Binding-site contacts:
Ligand atom O1B contacts residue ARG337 of chain 3.A at 2.8 Å (salt-bridge).
Ligand atom O3C contacts residue ARG273 of chain 3.A at 3.3 Å (salt-bridge).
Ligand atom O2A contacts residue ALA249 of chain 3.A at 2.8 Å (h-bond).
Ligand atom O2C contacts residue ARG337 of chain 3.A at 3.4 Å.
Ligand atom C3' contacts residue TYR192 of chain 3.A at 3.5 Å (hydrophobic).
Ligand atom O2C contacts residue TYR266 of chain 3.A at 3.3 Å.
Ligand atom O4 contacts residue ARG252 of chain 3.A at 2.9 Å (salt-bridge).
Ligand atom O3' contacts residue ARG111 of chain 3.A at 2.8 Å (salt-bridge).
Ligand atom C4' contacts residue NAD1 of chain 3.D at 3.6 Å.
Ligand atom O3C contacts residue GLN271 of chain 3.A at 3.3 Å.
Ligand atom O2C contacts residue GLU339 of chain 3.A at 2.7 Å (salt-bridge).
Ligand atom O3' contacts residue TYR192 of chain 3.A at 3.1 Å (h-bond).
Ligand atom O2 contacts residue TYR266 of chain 3.A at 3.0 Å (h-bond).
Ligand atom C4 contacts residue TYR266 of chain 3.A at 3.4 Å (hydrophobic).
Ligand atom C6' contacts residue GLN219 of chain 3.A at 3.5 Å.
Ligand atom N3 contacts residue THR264 of chain 3.A at 2.8 Å (h-bond).
Ligand atom C4' contacts residue TYR192 of chain 3.A at 3.6 Å (hydrophobic).
Ligand atom O4' contacts residue TYR192 of chain 3.A at 2.6 Å (h-bond).
Ligand atom N3 contacts residue TYR266 of chain 3.A at 3.5 Å.
Ligand atom C3' contacts residue ARG111 of chain 3.A at 3.4 Å.
Ligand atom C3C contacts residue GLU339 of chain 3.A at 3.5 Å.
Ligand atom C4 contacts residue THR264 of chain 3.A at 3.5 Å.
Ligand atom C2 contacts residue TYR266 of chain 3.A at 3.4 Å (hydrophobic).
Ligand atom O6' contacts residue GLN219 of chain 3.A at 3.4 Å (h-bond).
Ligand atom O3' contacts residue NAD1 of chain 3.D at 2.8 Å (h-bond).
Ligand atom O6' contacts residue MET156 of chain 3.A at 3.5 Å (h-bond).
Ligand atom O4 contacts residue THR264 of chain 3.A at 2.9 Å (h-bond).
Ligand atom O4 contacts residue TYR266 of chain 3.A at 3.5 Å (h-bond).
Ligand atom C6' contacts residue THR155 of chain 3.A at 3.6 Å.
Ligand atom O2 contacts residue VAL310 of chain 3.A at 3.5 Å.
Ligand atom N1 contacts residue TYR266 of chain 3.A at 3.6 Å.
Ligand atom O1A contacts residue ARG337 of chain 3.A at 2.9 Å (salt-bridge).
Ligand atom O2A contacts residue THR248 of chain 3.A at 3.3 Å.
Ligand atom O6' contacts residue THR155 of chain 3.A at 2.3 Å (h-bond).
Ligand atom O4C contacts residue VAL310 of chain 3.A at 3.6 Å.
Ligand atom O4' contacts residue THR155 of chain 3.A at 2.5 Å (h-bond).
Ligand atom O3C contacts residue GLU339 of chain 3.A at 2.7 Å (salt-bridge).
Ligand atom O5' contacts residue VAL221 of chain 3.A at 3.5 Å.
Ligand atom O2' contacts residue ARG111 of chain 3.A at 2.9 Å (salt-bridge).
Ligand atom O6' contacts residue GLY157 of chain 3.A at 3.5 Å (h-bond).

A protein and the small-molecule ligand that binds it are described below.
Small molecule (SMILES): O=c1ccn([C@@H]2O[C@H](CO[P](=O)(O)O[P](=O)(O)O[C@H]3O[C@H](CO)[C@@H](O)[C@H](O)[C@H]3O)[C@@H](O)[C@H]2O)c(=O)[nH]1

Sequence of chain 3.A:
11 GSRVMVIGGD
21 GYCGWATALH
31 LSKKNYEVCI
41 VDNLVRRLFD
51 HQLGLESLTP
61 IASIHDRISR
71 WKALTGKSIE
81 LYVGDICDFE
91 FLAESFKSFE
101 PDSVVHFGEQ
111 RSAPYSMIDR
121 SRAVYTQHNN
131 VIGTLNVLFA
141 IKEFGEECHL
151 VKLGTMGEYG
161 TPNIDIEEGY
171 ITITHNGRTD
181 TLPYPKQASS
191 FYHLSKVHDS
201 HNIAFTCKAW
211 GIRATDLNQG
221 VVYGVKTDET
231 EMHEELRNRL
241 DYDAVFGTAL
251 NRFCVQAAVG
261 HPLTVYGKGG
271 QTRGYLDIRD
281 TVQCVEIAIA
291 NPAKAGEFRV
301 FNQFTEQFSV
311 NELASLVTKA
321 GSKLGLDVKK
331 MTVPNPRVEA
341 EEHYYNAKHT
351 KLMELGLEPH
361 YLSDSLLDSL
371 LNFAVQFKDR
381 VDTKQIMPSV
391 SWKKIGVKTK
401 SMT